Sequence of chain 1.C:
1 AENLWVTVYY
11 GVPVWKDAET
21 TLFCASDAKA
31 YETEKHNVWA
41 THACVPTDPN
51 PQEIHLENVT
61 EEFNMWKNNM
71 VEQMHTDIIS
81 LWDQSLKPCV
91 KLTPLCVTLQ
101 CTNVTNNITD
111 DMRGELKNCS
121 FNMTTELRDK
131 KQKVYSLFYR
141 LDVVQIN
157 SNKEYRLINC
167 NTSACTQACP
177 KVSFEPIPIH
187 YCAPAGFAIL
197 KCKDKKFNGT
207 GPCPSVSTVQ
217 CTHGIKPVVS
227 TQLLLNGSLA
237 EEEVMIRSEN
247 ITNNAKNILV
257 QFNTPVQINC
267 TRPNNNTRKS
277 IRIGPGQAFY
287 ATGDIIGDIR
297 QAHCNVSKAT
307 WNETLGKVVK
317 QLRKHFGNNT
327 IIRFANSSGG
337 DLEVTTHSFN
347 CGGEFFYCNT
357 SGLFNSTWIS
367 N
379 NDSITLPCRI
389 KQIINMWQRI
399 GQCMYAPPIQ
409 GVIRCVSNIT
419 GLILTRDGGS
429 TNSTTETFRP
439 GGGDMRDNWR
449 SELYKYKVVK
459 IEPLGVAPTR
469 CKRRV

Binding-site contacts:
Ligand atom N2 contacts residue ASN416 of chain 1.C at 2.9 Å (h-bond).
Ligand atom O5 contacts residue PRO261 of chain 1.C at 4.0 Å.
Ligand atom O7 contacts residue ASN232 of chain 1.C at 3.7 Å.
Ligand atom O6 contacts residue PRO261 of chain 1.C at 3.6 Å.
Ligand atom O7 contacts residue ASN416 of chain 1.C at 4.3 Å.
Ligand atom C5 contacts residue ASN416 of chain 1.C at 3.6 Å.
Ligand atom C8 contacts residue ASN416 of chain 1.C at 3.5 Å.
Ligand atom C4 contacts residue ASN416 of chain 1.C at 4.2 Å.
Ligand atom C3 contacts residue ASN416 of chain 1.C at 3.8 Å.
Ligand atom C7 contacts residue ASN232 of chain 1.C at 4.3 Å.
Ligand atom C7 contacts residue ASN416 of chain 1.C at 3.4 Å.
Ligand atom O7 contacts residue NAG1 of chain 1.R at 3.3 Å (h-bond).
Ligand atom C6 contacts residue PRO261 of chain 1.C at 4.4 Å (hydrophobic).
Ligand atom C1 contacts residue ASN416 of chain 1.C at 1.4 Å.
Ligand atom C7 contacts residue NAG1 of chain 1.R at 4.5 Å.
Ligand atom O5 contacts residue ASN416 of chain 1.C at 2.4 Å (h-bond).
Ligand atom C2 contacts residue ASN416 of chain 1.C at 2.4 Å.

This small molecule binds to this protein.
Small molecule (SMILES): CC(=O)N[C@H]1[C@H](O[C@H]2[C@H](O)[C@@H](NC(C)=O)CO[C@@H]2CO)O[C@H](CO)[C@@H](O)[C@@H]1O